Binding-site contacts:
Ligand atom C8 contacts residue GLU40 of chain 1.Q at 3.6 Å.
Ligand atom C5 contacts residue ALA66 of chain 1.P at 3.5 Å (hydrophobic).
Ligand atom C contacts residue TYR76 of chain 1.Q at 3.7 Å (hydrophobic).
Ligand atom N contacts residue TYR76 of chain 1.Q at 2.7 Å (h-bond).
Ligand atom CD contacts residue TYR76 of chain 1.Q at 3.3 Å (hydrophobic).
Ligand atom CA contacts residue PHE96 of chain 1.P at 3.7 Å (hydrophobic).
Ligand atom C2 contacts residue LEU62 of chain 1.P at 3.9 Å (hydrophobic).
Ligand atom CB contacts residue ILE104 of chain 1.Q at 3.6 Å (hydrophobic).
Ligand atom CZ contacts residue THR93 of chain 1.P at 3.5 Å.
Ligand atom CB contacts residue LEU203 of chain 1.Q at 3.7 Å (hydrophobic).
Ligand atom C8 contacts residue ARG36 of chain 1.Q at 3.3 Å.
Ligand atom C8 contacts residue LEU37 of chain 1.Q at 3.8 Å (hydrophobic).
Ligand atom O11 contacts residue LEU62 of chain 1.P at 3.5 Å.
Ligand atom CE2 contacts residue MET106 of chain 1.Q at 3.8 Å (hydrophobic).
Ligand atom C7 contacts residue ALA66 of chain 1.P at 3.8 Å (hydrophobic).
Ligand atom CD1 contacts residue PHE96 of chain 1.P at 3.6 Å (hydrophobic).
Ligand atom N contacts residue PHE96 of chain 1.P at 3.7 Å.
Ligand atom C2 contacts residue TYR76 of chain 1.Q at 3.5 Å (hydrophobic).
Ligand atom CA contacts residue TYR74 of chain 1.Q at 3.3 Å (hydrophobic).
Ligand atom CE1 contacts residue THR93 of chain 1.P at 3.7 Å.
Ligand atom C6 contacts residue GLU40 of chain 1.Q at 3.7 Å.
Ligand atom C contacts residue TYR74 of chain 1.Q at 3.2 Å (hydrophobic).
Ligand atom C6 contacts residue LEU37 of chain 1.Q at 3.6 Å (hydrophobic).
Ligand atom C5 contacts residue LEU62 of chain 1.P at 3.8 Å (hydrophobic).
Ligand atom CE2 contacts residue LEU62 of chain 1.P at 3.7 Å (hydrophobic).
Ligand atom C1 contacts residue LEU62 of chain 1.P at 3.7 Å (hydrophobic).
Ligand atom CB contacts residue TYR74 of chain 1.Q at 3.6 Å (hydrophobic).
Ligand atom O contacts residue TYR74 of chain 1.Q at 3.4 Å.
Ligand atom CE contacts residue VAL42 of chain 1.Q at 3.7 Å (hydrophobic).
Ligand atom C1 contacts residue TYR76 of chain 1.Q at 3.2 Å (hydrophobic).
Ligand atom N contacts residue TYR74 of chain 1.Q at 3.5 Å.
Ligand atom O contacts residue TYR76 of chain 1.Q at 2.6 Å (h-bond).
Ligand atom C7 contacts residue LEU37 of chain 1.Q at 3.7 Å (hydrophobic).
Ligand atom C contacts residue PHE96 of chain 1.P at 3.6 Å (hydrophobic).
Ligand atom CM contacts residue LEU203 of chain 1.Q at 3.8 Å (hydrophobic).
Ligand atom CD2 contacts residue TYR76 of chain 1.Q at 3.6 Å (hydrophobic).
Ligand atom CE contacts residue GLU40 of chain 1.Q at 3.4 Å.
Ligand atom CE2 contacts residue TYR76 of chain 1.Q at 3.8 Å (hydrophobic).
Ligand atom N contacts residue TYR76 of chain 1.Q at 3.9 Å.
Ligand atom CA contacts residue TYR74 of chain 1.Q at 3.7 Å (hydrophobic).

Sequence of chain 1.Q:
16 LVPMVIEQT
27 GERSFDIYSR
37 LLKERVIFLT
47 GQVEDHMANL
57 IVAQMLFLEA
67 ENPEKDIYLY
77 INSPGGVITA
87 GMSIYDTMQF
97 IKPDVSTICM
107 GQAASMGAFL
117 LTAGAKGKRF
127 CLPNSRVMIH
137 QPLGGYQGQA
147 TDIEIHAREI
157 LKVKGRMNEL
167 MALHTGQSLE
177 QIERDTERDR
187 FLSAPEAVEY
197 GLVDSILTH

This small molecule binds to this protein.
Small molecule (SMILES): C/C=C/C=C/C=C/C(=O)N[C@@H](Cc1ccccc1)C(=O)N[C@H]1COC(=O)[C@@H]2C[C@@H](C)CN2C(=O)[C@H](C)NC(=O)[C@H](C)N(C)C(=O)[C@@H]2CCCN2C1=O

Sequence of chain 1.P:
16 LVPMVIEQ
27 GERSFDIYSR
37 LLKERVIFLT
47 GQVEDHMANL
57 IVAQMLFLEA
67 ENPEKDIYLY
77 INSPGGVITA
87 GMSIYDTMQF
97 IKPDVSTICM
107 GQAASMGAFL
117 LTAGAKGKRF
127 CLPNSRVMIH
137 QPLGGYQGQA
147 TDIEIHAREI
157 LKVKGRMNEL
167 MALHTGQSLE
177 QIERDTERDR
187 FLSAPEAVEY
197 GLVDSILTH